This small molecule binds to this protein.
Small molecule (SMILES): O=C(O)c1nc([C@@H]2CCCN2C(=O)COc2cccc3ccccc23)[nH]c(=O)c1O

Sequence of chain 2.A:
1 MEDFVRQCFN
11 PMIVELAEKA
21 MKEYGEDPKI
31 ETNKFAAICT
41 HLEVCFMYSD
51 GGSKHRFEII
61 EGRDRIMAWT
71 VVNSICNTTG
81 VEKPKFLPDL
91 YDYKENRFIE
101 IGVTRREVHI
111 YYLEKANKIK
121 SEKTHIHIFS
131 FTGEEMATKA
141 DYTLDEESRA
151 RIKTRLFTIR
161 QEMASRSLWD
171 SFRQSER

Binding-site contacts:
Ligand atom C4 contacts residue LYS115 of chain 2.A at 3.3 Å.
Ligand atom C2 contacts residue MN1 of chain 2.B at 2.8 Å.
Ligand atom C18 contacts residue TYR24 of chain 2.A at 4.0 Å (hydrophobic).
Ligand atom O1 contacts residue MN1 of chain 2.B at 2.1 Å.
Ligand atom C4 contacts residue MN1 of chain 2.C at 3.1 Å.
Ligand atom C17 contacts residue LYS34 of chain 2.A at 3.8 Å.
Ligand atom O2 contacts residue ASP89 of chain 2.A at 3.3 Å (salt-bridge).
Ligand atom C2 contacts residue GLU100 of chain 2.A at 3.9 Å.
Ligand atom C9 contacts residue TYR24 of chain 2.A at 3.6 Å (hydrophobic).
Ligand atom O3 contacts residue TYR111 of chain 2.A at 3.0 Å (h-bond).
Ligand atom C15 contacts residue ALA20 of chain 2.A at 3.8 Å (hydrophobic).
Ligand atom O1 contacts residue GLU61 of chain 2.A at 3.4 Å (salt-bridge).
Ligand atom C1 contacts residue MN1 of chain 2.B at 2.7 Å.
Ligand atom O4 contacts residue ILE101 of chain 2.A at 3.0 Å (h-bond).
Ligand atom O5 contacts residue TYR24 of chain 2.A at 3.5 Å.
Ligand atom O4 contacts residue MN1 of chain 2.C at 2.0 Å.
Ligand atom C16 contacts residue TYR24 of chain 2.A at 3.9 Å (hydrophobic).
Ligand atom C17 contacts residue ALA20 of chain 2.A at 4.0 Å (hydrophobic).
Ligand atom O2 contacts residue MN1 of chain 2.C at 2.3 Å.
Ligand atom C16 contacts residue ALA20 of chain 2.A at 3.3 Å (hydrophobic).
Ligand atom C17 contacts residue MET21 of chain 2.A at 3.6 Å (hydrophobic).
Ligand atom C18 contacts residue LYS34 of chain 2.A at 3.4 Å.
Ligand atom O4 contacts residue LYS115 of chain 2.A at 3.6 Å.
Ligand atom C16 contacts residue ILE38 of chain 2.A at 3.5 Å (hydrophobic).
Ligand atom C14 contacts residue TYR24 of chain 2.A at 3.6 Å (hydrophobic).
Ligand atom O2 contacts residue MN1 of chain 2.B at 2.0 Å.
Ligand atom C8 contacts residue TYR24 of chain 2.A at 3.3 Å (hydrophobic).
Ligand atom C13 contacts residue TYR24 of chain 2.A at 3.9 Å (hydrophobic).
Ligand atom C3 contacts residue MN1 of chain 2.C at 3.6 Å.
Ligand atom O4 contacts residue GLU100 of chain 2.A at 3.4 Å (salt-bridge).
Ligand atom O4 contacts residue HIS41 of chain 2.A at 3.1 Å (h-bond).
Ligand atom O3 contacts residue LYS115 of chain 2.A at 2.6 Å (salt-bridge).
Ligand atom O2 contacts residue HIS41 of chain 2.A at 3.1 Å.
Ligand atom C18 contacts residue GLU26 of chain 2.A at 3.8 Å.
Ligand atom O2 contacts residue GLU61 of chain 2.A at 3.5 Å (salt-bridge).
Ligand atom C10 contacts residue TYR24 of chain 2.A at 3.9 Å (hydrophobic).
Ligand atom O2 contacts residue GLU100 of chain 2.A at 3.3 Å (salt-bridge).
Ligand atom C15 contacts residue TYR24 of chain 2.A at 3.5 Å (hydrophobic).
Ligand atom C2 contacts residue MN1 of chain 2.C at 3.3 Å.
Ligand atom C16 contacts residue MET21 of chain 2.A at 3.7 Å (hydrophobic).